Sequence of chain 1.A:
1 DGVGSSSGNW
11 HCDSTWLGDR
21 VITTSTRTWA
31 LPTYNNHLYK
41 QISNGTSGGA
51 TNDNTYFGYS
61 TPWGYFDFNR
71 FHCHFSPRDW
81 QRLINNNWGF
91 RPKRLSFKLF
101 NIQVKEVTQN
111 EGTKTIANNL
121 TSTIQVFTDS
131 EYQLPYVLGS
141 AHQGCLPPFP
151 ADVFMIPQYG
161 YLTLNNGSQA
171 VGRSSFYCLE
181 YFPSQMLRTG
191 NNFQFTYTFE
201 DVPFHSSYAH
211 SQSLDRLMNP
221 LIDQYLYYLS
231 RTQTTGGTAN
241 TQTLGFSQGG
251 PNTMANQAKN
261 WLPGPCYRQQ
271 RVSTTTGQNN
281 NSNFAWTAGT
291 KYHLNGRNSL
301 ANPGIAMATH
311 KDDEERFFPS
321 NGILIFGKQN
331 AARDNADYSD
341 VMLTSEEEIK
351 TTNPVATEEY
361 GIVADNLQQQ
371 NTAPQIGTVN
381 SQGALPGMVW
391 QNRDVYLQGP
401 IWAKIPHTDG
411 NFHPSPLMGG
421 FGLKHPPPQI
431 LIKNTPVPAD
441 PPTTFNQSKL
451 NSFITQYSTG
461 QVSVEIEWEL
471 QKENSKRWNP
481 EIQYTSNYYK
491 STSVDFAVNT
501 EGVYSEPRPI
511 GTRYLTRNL

The small molecule below binds the protein below.
Small molecule (SMILES): Nc1ccn([C@H]2C[C@H](O[P](=O)(O)OC[C@H]3O[C@@H](n4cnc5c(N)ncnc54)C[C@@H]3O)[C@@H](CO)O2)c(=O)n1

Binding-site contacts:
Ligand atom C6 contacts residue GLY422 of chain 1.A at 3.7 Å.
Ligand atom N7 contacts residue ASN392 of chain 1.A at 4.2 Å.
Ligand atom O3' contacts residue PRO414 of chain 1.A at 4.2 Å.
Ligand atom C6 contacts residue VAL202 of chain 1.A at 4.1 Å (hydrophobic).
Ligand atom N6 contacts residue SER415 of chain 1.A at 3.8 Å.
Ligand atom N4 contacts residue ASP201 of chain 1.A at 2.6 Å.
Ligand atom C2 contacts residue VAL202 of chain 1.A at 4.1 Å (hydrophobic).
Ligand atom C4 contacts residue VAL202 of chain 1.A at 3.7 Å (hydrophobic).
Ligand atom N6 contacts residue GLY422 of chain 1.A at 3.3 Å (h-bond).
Ligand atom N6 contacts residue PHE421 of chain 1.A at 3.8 Å.
Ligand atom C6 contacts residue SER415 of chain 1.A at 4.1 Å.
Ligand atom C5 contacts residue PRO203 of chain 1.A at 4.0 Å (hydrophobic).
Ligand atom C2 contacts residue GLY422 of chain 1.A at 3.2 Å.
Ligand atom N7 contacts residue HIS413 of chain 1.A at 4.2 Å.
Ligand atom C8 contacts residue HIS413 of chain 1.A at 3.9 Å.
Ligand atom C5 contacts residue VAL202 of chain 1.A at 3.6 Å (hydrophobic).
Ligand atom C1' contacts residue PRO203 of chain 1.A at 4.1 Å (hydrophobic).
Ligand atom C6 contacts residue PRO203 of chain 1.A at 4.0 Å (hydrophobic).
Ligand atom C5 contacts residue ASP201 of chain 1.A at 3.3 Å.
Ligand atom C2 contacts residue PRO203 of chain 1.A at 4.0 Å (hydrophobic).
Ligand atom N1 contacts residue VAL202 of chain 1.A at 3.5 Å.
Ligand atom N6 contacts residue GLY420 of chain 1.A at 3.7 Å.
Ligand atom C6 contacts residue PRO203 of chain 1.A at 4.0 Å (hydrophobic).
Ligand atom C5 contacts residue ARG91 of chain 1.A at 4.2 Å.
Ligand atom C4 contacts residue PRO203 of chain 1.A at 4.1 Å (hydrophobic).
Ligand atom N1 contacts residue PRO203 of chain 1.A at 3.8 Å.
Ligand atom C5 contacts residue PRO203 of chain 1.A at 3.8 Å (hydrophobic).
Ligand atom N7 contacts residue PRO203 of chain 1.A at 4.1 Å.
Ligand atom C4 contacts residue ASP201 of chain 1.A at 3.5 Å.
Ligand atom C2' contacts residue PRO203 of chain 1.A at 3.3 Å (hydrophobic).
Ligand atom N4 contacts residue VAL202 of chain 1.A at 2.9 Å (h-bond).
Ligand atom N3 contacts residue ASP201 of chain 1.A at 4.2 Å.
Ligand atom C2' contacts residue PRO414 of chain 1.A at 3.6 Å (hydrophobic).
Ligand atom C6 contacts residue VAL202 of chain 1.A at 4.2 Å (hydrophobic).
Ligand atom N1 contacts residue GLY422 of chain 1.A at 2.9 Å (h-bond).
Ligand atom N6 contacts residue VAL202 of chain 1.A at 4.2 Å.
Ligand atom C2' contacts residue HIS413 of chain 1.A at 3.7 Å.
Ligand atom N7 contacts residue SER415 of chain 1.A at 3.9 Å.
Ligand atom N1 contacts residue PRO203 of chain 1.A at 4.2 Å.
Ligand atom C4 contacts residue PRO203 of chain 1.A at 4.0 Å (hydrophobic).